Sequence of chain 1.B:
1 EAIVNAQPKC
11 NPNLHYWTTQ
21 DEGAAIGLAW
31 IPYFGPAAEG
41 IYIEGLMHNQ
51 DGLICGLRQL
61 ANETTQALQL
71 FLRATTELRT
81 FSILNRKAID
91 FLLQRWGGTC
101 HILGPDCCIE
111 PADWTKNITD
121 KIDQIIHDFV

A small-molecule ligand and the protein it binds are described below.
Small molecule (SMILES): CN(C)CCCN1c2ccccc2CCc2ccc(Cl)cc21

Binding-site contacts:
Ligand atom C14 contacts residue LEU159 of chain 1.A at 4.2 Å (hydrophobic).
Ligand atom N1 contacts residue LEU159 of chain 1.A at 4.0 Å.
Ligand atom C13 contacts residue LEU157 of chain 1.A at 4.1 Å (hydrophobic).
Ligand atom C16 contacts residue MET47 of chain 1.B at 4.0 Å (hydrophobic).
Ligand atom C9 contacts residue PRO160 of chain 1.A at 4.4 Å (hydrophobic).
Ligand atom C10 contacts residue LEU157 of chain 1.A at 4.0 Å (hydrophobic).
Ligand atom C5 contacts residue LEU57 of chain 1.B at 3.6 Å (hydrophobic).
Ligand atom C1 contacts residue LEU159 of chain 1.A at 4.0 Å (hydrophobic).
Ligand atom C15 contacts residue LEU159 of chain 1.A at 4.4 Å (hydrophobic).
Ligand atom C4 contacts residue MET47 of chain 1.B at 3.4 Å (hydrophobic).
Ligand atom C14 contacts residue LEU157 of chain 1.A at 4.4 Å (hydrophobic).
Ligand atom C13 contacts residue MET47 of chain 1.B at 3.5 Å (hydrophobic).
Ligand atom C6 contacts residue MET47 of chain 1.B at 3.8 Å (hydrophobic).
Ligand atom C9 contacts residue LEU157 of chain 1.A at 4.0 Å (hydrophobic).
Ligand atom C7 contacts residue LEU53 of chain 1.B at 4.2 Å (hydrophobic).
Ligand atom C10 contacts residue LEU159 of chain 1.A at 3.5 Å (hydrophobic).
Ligand atom C5 contacts residue MET47 of chain 1.B at 4.1 Å (hydrophobic).
Ligand atom CL2 contacts residue ARG37 of chain 1.A at 4.3 Å.
Ligand atom C10 contacts residue ILE11 of chain 1.A at 4.2 Å (hydrophobic).
Ligand atom C7 contacts residue LEU157 of chain 1.A at 4.0 Å (hydrophobic).
Ligand atom C2 contacts residue MET47 of chain 1.B at 3.9 Å (hydrophobic).
Ligand atom C4 contacts residue VAL39 of chain 1.A at 4.0 Å (hydrophobic).
Ligand atom C14 contacts residue MET47 of chain 1.B at 3.7 Å (hydrophobic).
Ligand atom C10 contacts residue PRO160 of chain 1.A at 4.2 Å (hydrophobic).
Ligand atom C11 contacts residue LEU157 of chain 1.A at 4.0 Å (hydrophobic).
Ligand atom C5 contacts residue LEU14 of chain 1.B at 4.3 Å (hydrophobic).
Ligand atom C8 contacts residue LEU16 of chain 1.A at 3.9 Å (hydrophobic).
Ligand atom C11 contacts residue LEU159 of chain 1.A at 4.1 Å (hydrophobic).
Ligand atom C8 contacts residue LEU157 of chain 1.A at 3.9 Å (hydrophobic).
Ligand atom C9 contacts residue ILE11 of chain 1.A at 3.5 Å (hydrophobic).
Ligand atom C9 contacts residue LEU159 of chain 1.A at 4.4 Å (hydrophobic).
Ligand atom C12 contacts residue LEU157 of chain 1.A at 4.0 Å (hydrophobic).
Ligand atom C5 contacts residue LEU157 of chain 1.A at 4.0 Å (hydrophobic).
Ligand atom C4 contacts residue LEU14 of chain 1.B at 4.2 Å (hydrophobic).
Ligand atom C3 contacts residue VAL39 of chain 1.A at 4.2 Å (hydrophobic).
Ligand atom C3 contacts residue MET47 of chain 1.B at 3.7 Å (hydrophobic).
Ligand atom C1 contacts residue MET47 of chain 1.B at 3.9 Å (hydrophobic).
Ligand atom C8 contacts residue ILE11 of chain 1.A at 3.8 Å (hydrophobic).
Ligand atom N1 contacts residue MET47 of chain 1.B at 4.2 Å.
Ligand atom C15 contacts residue MET47 of chain 1.B at 4.1 Å (hydrophobic).

Sequence of chain 1.A:
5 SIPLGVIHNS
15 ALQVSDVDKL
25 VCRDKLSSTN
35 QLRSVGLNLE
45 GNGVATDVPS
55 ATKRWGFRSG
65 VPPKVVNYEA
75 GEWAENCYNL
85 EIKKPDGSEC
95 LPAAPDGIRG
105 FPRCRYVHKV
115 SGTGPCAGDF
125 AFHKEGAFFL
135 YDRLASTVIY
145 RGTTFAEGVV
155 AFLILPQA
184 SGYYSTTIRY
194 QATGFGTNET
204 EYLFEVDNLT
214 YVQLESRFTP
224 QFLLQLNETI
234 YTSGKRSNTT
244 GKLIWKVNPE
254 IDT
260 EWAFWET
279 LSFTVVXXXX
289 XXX